Binding-site contacts:
Ligand atom O1 contacts residue PHE97 of chain 1.D at 3.3 Å.
Ligand atom C10 contacts residue TYR158 of chain 1.D at 3.8 Å (hydrophobic).
Ligand atom C16 contacts residue PHE97 of chain 1.D at 3.9 Å (hydrophobic).
Ligand atom C16 contacts residue MET161 of chain 1.D at 3.8 Å (hydrophobic).
Ligand atom N1 contacts residue NAD1 of chain 1.K at 4.0 Å.
Ligand atom C14 contacts residue GLY96 of chain 1.D at 3.7 Å.
Ligand atom C7 contacts residue TYR158 of chain 1.D at 3.9 Å (hydrophobic).
Ligand atom C6 contacts residue MET155 of chain 1.D at 4.0 Å (hydrophobic).
Ligand atom N3 contacts residue NAD1 of chain 1.K at 3.7 Å.
Ligand atom N contacts residue MET103 of chain 1.D at 3.9 Å.
Ligand atom O2 contacts residue PHE97 of chain 1.D at 3.3 Å.
Ligand atom C26 contacts residue PHE97 of chain 1.D at 3.7 Å (hydrophobic).
Ligand atom C7 contacts residue PRO156 of chain 1.D at 4.0 Å (hydrophobic).
Ligand atom C7 contacts residue LEU218 of chain 1.D at 4.1 Å (hydrophobic).
Ligand atom C12 contacts residue GLY96 of chain 1.D at 3.6 Å.
Ligand atom C contacts residue PHE149 of chain 1.D at 3.5 Å (hydrophobic).
Ligand atom O contacts residue NAD1 of chain 1.K at 2.7 Å (h-bond).
Ligand atom C15 contacts residue MET103 of chain 1.D at 4.1 Å (hydrophobic).
Ligand atom N2 contacts residue NAD1 of chain 1.K at 3.3 Å (h-bond).
Ligand atom C5 contacts residue PHE149 of chain 1.D at 3.6 Å (hydrophobic).
Ligand atom C1 contacts residue NAD1 of chain 1.K at 3.4 Å.
Ligand atom C contacts residue TYR158 of chain 1.D at 3.5 Å (hydrophobic).
Ligand atom O1 contacts residue MET98 of chain 1.D at 3.2 Å (h-bond).
Ligand atom C27 contacts residue PHE97 of chain 1.D at 3.5 Å (hydrophobic).
Ligand atom C13 contacts residue GLY96 of chain 1.D at 3.9 Å.
Ligand atom C contacts residue NAD1 of chain 1.K at 3.5 Å.
Ligand atom C6 contacts residue TYR158 of chain 1.D at 4.1 Å (hydrophobic).
Ligand atom O contacts residue TYR158 of chain 1.D at 2.7 Å (h-bond).
Ligand atom C1 contacts residue TYR158 of chain 1.D at 3.7 Å (hydrophobic).
Ligand atom C2 contacts residue NAD1 of chain 1.K at 3.6 Å.
Ligand atom N contacts residue NAD1 of chain 1.K at 3.8 Å.
Ligand atom C16 contacts residue GLY96 of chain 1.D at 4.0 Å.
Ligand atom C11 contacts residue NAD1 of chain 1.K at 3.4 Å.
Ligand atom C12 contacts residue NAD1 of chain 1.K at 3.7 Å.
Ligand atom C13 contacts residue NAD1 of chain 1.K at 3.6 Å.
Ligand atom C2 contacts residue TYR158 of chain 1.D at 4.0 Å (hydrophobic).
Ligand atom C6 contacts residue PHE149 of chain 1.D at 3.8 Å (hydrophobic).
Ligand atom C10 contacts residue NAD1 of chain 1.K at 3.5 Å.
Ligand atom C6 contacts residue LEU218 of chain 1.D at 3.8 Å (hydrophobic).
Ligand atom C3 contacts residue NAD1 of chain 1.K at 3.5 Å.

This small molecule binds to this protein.
Small molecule (SMILES): CNC(=O)CN(Cc1ccc(F)cc1)C(=O)CC1CCC(NC(=O)c2nnn(Cc3ccccc3)c2C)CC1

Sequence of chain 1.D:
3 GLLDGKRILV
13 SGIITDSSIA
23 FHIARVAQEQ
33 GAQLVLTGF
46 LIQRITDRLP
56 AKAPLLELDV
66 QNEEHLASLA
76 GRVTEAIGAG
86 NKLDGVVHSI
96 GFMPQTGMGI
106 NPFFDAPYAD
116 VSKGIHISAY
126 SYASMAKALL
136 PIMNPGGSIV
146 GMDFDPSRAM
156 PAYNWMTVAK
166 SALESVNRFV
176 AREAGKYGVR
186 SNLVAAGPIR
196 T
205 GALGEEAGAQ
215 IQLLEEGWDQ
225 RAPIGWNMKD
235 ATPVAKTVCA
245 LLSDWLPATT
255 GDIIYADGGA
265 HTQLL